Binding-site contacts:
Ligand atom C1 contacts residue ASN279 of chain 1.C at 1.4 Å.
Ligand atom C2 contacts residue ASN279 of chain 1.C at 2.5 Å.
Ligand atom C8 contacts residue ASN279 of chain 1.C at 4.4 Å.
Ligand atom C5 contacts residue ASN292 of chain 1.C at 3.8 Å.
Ligand atom C7 contacts residue ASN279 of chain 1.C at 3.2 Å.
Ligand atom C6 contacts residue ASN292 of chain 1.C at 4.0 Å.
Ligand atom C8 contacts residue LYS293 of chain 1.C at 3.8 Å.
Ligand atom C8 contacts residue SER39 of chain 1.C at 3.6 Å.
Ligand atom C2 contacts residue VAL291 of chain 1.C at 3.9 Å (hydrophobic).
Ligand atom C8 contacts residue VAL291 of chain 1.C at 4.3 Å (hydrophobic).
Ligand atom C4 contacts residue ASN279 of chain 1.C at 4.2 Å.
Ligand atom C7 contacts residue VAL291 of chain 1.C at 4.5 Å (hydrophobic).
Ligand atom C1 contacts residue VAL291 of chain 1.C at 3.5 Å (hydrophobic).
Ligand atom O5 contacts residue ASN292 of chain 1.C at 3.8 Å.
Ligand atom O5 contacts residue VAL291 of chain 1.C at 4.4 Å.
Ligand atom C6 contacts residue GLU69 of chain 1.D at 4.4 Å.
Ligand atom C1 contacts residue ASN292 of chain 1.C at 4.1 Å.
Ligand atom N2 contacts residue VAL291 of chain 1.C at 3.6 Å.
Ligand atom C8 contacts residue GLU69 of chain 1.D at 3.6 Å.
Ligand atom O5 contacts residue ASN279 of chain 1.C at 2.4 Å (h-bond).
Ligand atom C3 contacts residue VAL291 of chain 1.C at 4.2 Å (hydrophobic).
Ligand atom N2 contacts residue ASN279 of chain 1.C at 2.9 Å (h-bond).
Ligand atom C5 contacts residue VAL291 of chain 1.C at 4.5 Å (hydrophobic).
Ligand atom C3 contacts residue ASN279 of chain 1.C at 3.8 Å.
Ligand atom C5 contacts residue ASN279 of chain 1.C at 3.6 Å.
Ligand atom O7 contacts residue ASN279 of chain 1.C at 3.0 Å (h-bond).

Sequence of chain 1.C:
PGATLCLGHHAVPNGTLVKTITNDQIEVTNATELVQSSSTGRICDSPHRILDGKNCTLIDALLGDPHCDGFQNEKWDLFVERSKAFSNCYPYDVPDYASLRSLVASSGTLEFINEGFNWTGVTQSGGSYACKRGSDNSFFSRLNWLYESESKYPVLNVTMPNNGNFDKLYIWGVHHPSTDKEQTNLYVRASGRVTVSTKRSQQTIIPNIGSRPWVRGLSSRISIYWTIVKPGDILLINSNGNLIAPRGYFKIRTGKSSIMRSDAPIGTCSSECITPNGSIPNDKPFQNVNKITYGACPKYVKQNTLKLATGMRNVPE

Sequence of chain 1.D:
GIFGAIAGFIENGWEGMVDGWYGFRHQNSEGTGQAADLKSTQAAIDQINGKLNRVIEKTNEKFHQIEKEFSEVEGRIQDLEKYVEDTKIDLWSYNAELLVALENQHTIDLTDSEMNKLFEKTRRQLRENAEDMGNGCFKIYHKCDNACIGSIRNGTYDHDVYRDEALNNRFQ

A small-molecule ligand and the protein it binds are described below.
Small molecule (SMILES): CC(=O)N[C@H]1[C@H](O[C@H]2[C@H](O)[C@@H](NC(C)=O)CO[C@@H]2CO)O[C@H](CO)[C@@H](O[C@@H]2O[C@H](CO)[C@@H](O)[C@H](O)[C@@H]2O)[C@@H]1O